Sequence of chain 1.B:
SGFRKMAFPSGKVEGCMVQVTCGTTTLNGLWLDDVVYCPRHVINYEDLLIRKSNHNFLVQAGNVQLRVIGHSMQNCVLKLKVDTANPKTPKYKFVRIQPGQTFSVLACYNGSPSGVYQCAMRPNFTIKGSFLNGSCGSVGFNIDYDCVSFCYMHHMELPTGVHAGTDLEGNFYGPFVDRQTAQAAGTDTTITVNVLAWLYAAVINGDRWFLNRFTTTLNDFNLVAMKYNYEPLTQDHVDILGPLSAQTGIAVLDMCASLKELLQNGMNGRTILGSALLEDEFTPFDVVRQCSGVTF

The small molecule below binds the protein below.
Small molecule (SMILES): CN(C)CCOc1ccc2c(NC(=O)Cc3cccc(Cl)c3)cncc2c1

Sequence of chain 1.A:
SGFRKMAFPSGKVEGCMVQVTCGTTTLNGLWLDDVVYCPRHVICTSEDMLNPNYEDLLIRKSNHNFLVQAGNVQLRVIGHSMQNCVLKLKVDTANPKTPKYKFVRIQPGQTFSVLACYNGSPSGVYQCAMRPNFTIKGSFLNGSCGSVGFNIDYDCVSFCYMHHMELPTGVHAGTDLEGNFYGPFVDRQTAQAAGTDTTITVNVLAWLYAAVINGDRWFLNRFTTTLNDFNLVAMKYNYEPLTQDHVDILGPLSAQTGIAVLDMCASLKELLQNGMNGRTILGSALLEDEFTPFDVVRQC

Binding-site contacts:
Ligand atom O1 contacts residue GLU166 of chain 1.A at 3.2 Å (salt-bridge).
Ligand atom C15 contacts residue MET49 of chain 1.A at 3.7 Å (hydrophobic).
Ligand atom C17 contacts residue GLU166 of chain 1.A at 3.8 Å.
Ligand atom N1 contacts residue CYS145 of chain 1.A at 3.7 Å.
Ligand atom C7 contacts residue ASN142 of chain 1.A at 3.9 Å.
Ligand atom N2 contacts residue SER144 of chain 1.A at 3.5 Å (h-bond).
Ligand atom C15 contacts residue MET165 of chain 1.A at 3.7 Å (hydrophobic).
Ligand atom C18 contacts residue PHE140 of chain 1.A at 3.4 Å (hydrophobic).
Ligand atom C18 contacts residue LEU141 of chain 1.A at 3.5 Å (hydrophobic).
Ligand atom C20 contacts residue GLU166 of chain 1.A at 3.4 Å.
Ligand atom C14 contacts residue MET49 of chain 1.A at 3.4 Å (hydrophobic).
Ligand atom CL contacts residue HIS41 of chain 1.A at 3.4 Å.
Ligand atom C13 contacts residue DMS1 of chain 1.D at 3.5 Å.
Ligand atom C16 contacts residue HIS41 of chain 1.A at 3.7 Å.
Ligand atom C17 contacts residue HIS163 of chain 1.A at 3.1 Å.
Ligand atom N2 contacts residue GLU166 of chain 1.A at 3.9 Å.
Ligand atom C1 contacts residue GLU166 of chain 1.A at 3.6 Å.
Ligand atom C20 contacts residue ASN142 of chain 1.A at 3.8 Å.
Ligand atom C12 contacts residue GLN189 of chain 1.A at 3.9 Å.
Ligand atom C18 contacts residue GLU166 of chain 1.A at 3.5 Å.
Ligand atom N1 contacts residue ASN142 of chain 1.A at 3.5 Å (h-bond).
Ligand atom C19 contacts residue ASN142 of chain 1.A at 3.7 Å.
Ligand atom N2 contacts residue LEU141 of chain 1.A at 3.7 Å.
Ligand atom N2 contacts residue PHE140 of chain 1.A at 3.7 Å.
Ligand atom CL contacts residue MET165 of chain 1.A at 3.8 Å.
Ligand atom C20 contacts residue LEU141 of chain 1.A at 3.8 Å (hydrophobic).
Ligand atom C13 contacts residue GLN189 of chain 1.A at 3.3 Å.
Ligand atom C19 contacts residue GLU166 of chain 1.A at 3.7 Å.
Ligand atom C6 contacts residue ASN142 of chain 1.A at 3.5 Å.
Ligand atom C3 contacts residue GLU166 of chain 1.A at 3.9 Å.
Ligand atom C20 contacts residue PHE140 of chain 1.A at 3.7 Å (hydrophobic).
Ligand atom C3 contacts residue SER1 of chain 1.B at 3.8 Å.
Ligand atom C1 contacts residue SER1 of chain 1.B at 3.5 Å.
Ligand atom N2 contacts residue HIS163 of chain 1.A at 2.7 Å (h-bond).
Ligand atom C16 contacts residue MET165 of chain 1.A at 3.7 Å (hydrophobic).
Ligand atom CL contacts residue ASP187 of chain 1.A at 3.4 Å.
Ligand atom O1 contacts residue MET165 of chain 1.A at 3.4 Å.
Ligand atom C17 contacts residue CYS145 of chain 1.A at 3.9 Å (hydrophobic).
Ligand atom C19 contacts residue LEU141 of chain 1.A at 3.6 Å (hydrophobic).
Ligand atom C16 contacts residue HIS164 of chain 1.A at 3.3 Å.